Sequence of chain 4.C:
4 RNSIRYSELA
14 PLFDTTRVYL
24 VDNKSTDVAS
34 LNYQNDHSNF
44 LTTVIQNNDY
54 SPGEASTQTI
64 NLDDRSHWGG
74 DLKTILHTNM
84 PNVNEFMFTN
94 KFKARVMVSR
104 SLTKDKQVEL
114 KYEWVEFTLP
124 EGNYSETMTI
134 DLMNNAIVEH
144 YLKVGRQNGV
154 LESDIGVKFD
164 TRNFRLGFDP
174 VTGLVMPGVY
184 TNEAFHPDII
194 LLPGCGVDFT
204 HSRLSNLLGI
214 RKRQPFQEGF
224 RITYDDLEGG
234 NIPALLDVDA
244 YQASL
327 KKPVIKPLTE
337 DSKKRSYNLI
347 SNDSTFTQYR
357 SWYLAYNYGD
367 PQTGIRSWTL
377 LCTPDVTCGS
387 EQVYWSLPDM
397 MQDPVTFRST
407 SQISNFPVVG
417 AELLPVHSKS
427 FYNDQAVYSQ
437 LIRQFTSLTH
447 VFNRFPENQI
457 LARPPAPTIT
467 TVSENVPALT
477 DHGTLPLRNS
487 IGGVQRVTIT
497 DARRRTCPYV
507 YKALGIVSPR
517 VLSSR

A small-molecule ligand and the protein it binds are described below.
Small molecule (SMILES): CC(C)[C@H](NC(=O)[C@@H]1CCCN1C(=O)[C@H](CC(N)=O)NC(=O)[C@H](Cc1ccccc1)NC(=O)[C@@H](N)[C@@H](C)O)C(=O)N[C@@H](Cc1ccc(O)cc1)C(=O)N1CCC[C@H]1C(=O)N[C@@H](Cc1ccc(O)cc1)C(=O)N[C@@H](CC(=O)O)C(=O)N[C@H](C=O)[C@@H](C)O

Binding-site contacts:
Ligand atom CZ contacts residue ARG149 of chain 4.B at 3.8 Å.
Ligand atom CD1 contacts residue PRO180 of chain 4.C at 3.5 Å (hydrophobic).
Ligand atom CG2 contacts residue GLU155 of chain 4.B at 3.7 Å.
Ligand atom CZ contacts residue ASP172 of chain 4.C at 3.6 Å.
Ligand atom CB contacts residue ARG450 of chain 4.B at 3.6 Å.
Ligand atom OH contacts residue MET179 of chain 4.C at 3.4 Å.
Ligand atom CE1 contacts residue THR445 of chain 4.B at 3.3 Å.
Ligand atom CG1 contacts residue ARG450 of chain 4.B at 3.4 Å.
Ligand atom CB contacts residue GLN245 of chain 4.C at 3.8 Å.
Ligand atom OD2 contacts residue LYS339 of chain 4.B at 3.6 Å.
Ligand atom CG contacts residue GLU155 of chain 4.B at 3.8 Å.
Ligand atom O contacts residue HIS446 of chain 4.B at 2.8 Å.
Ligand atom O contacts residue ARG149 of chain 4.B at 2.6 Å (salt-bridge).
Ligand atom CD contacts residue ARG450 of chain 4.B at 2.9 Å.
Ligand atom CA contacts residue LYS339 of chain 4.B at 3.1 Å.
Ligand atom CB contacts residue PRO452 of chain 4.B at 3.9 Å (hydrophobic).
Ligand atom CG contacts residue PRO452 of chain 4.B at 3.5 Å (hydrophobic).
Ligand atom O contacts residue ARG450 of chain 4.B at 3.3 Å (salt-bridge).
Ligand atom CE1 contacts residue ARG149 of chain 4.B at 3.6 Å.
Ligand atom OD1 contacts residue GLU155 of chain 4.B at 3.8 Å.
Ligand atom CZ contacts residue THR445 of chain 4.B at 3.4 Å.
Ligand atom CG contacts residue TYR244 of chain 4.C at 3.4 Å (hydrophobic).
Ligand atom CG contacts residue ARG450 of chain 4.B at 3.5 Å.
Ligand atom CG2 contacts residue LEU145 of chain 4.B at 3.8 Å (hydrophobic).
Ligand atom CG contacts residue LYS339 of chain 4.B at 3.8 Å.
Ligand atom CB contacts residue LYS339 of chain 4.B at 2.9 Å.
Ligand atom OH contacts residue HIS446 of chain 4.B at 3.1 Å (h-bond).
Ligand atom CE2 contacts residue HIS446 of chain 4.B at 3.5 Å.
Ligand atom C contacts residue ARG149 of chain 4.B at 3.8 Å.
Ligand atom CG1 contacts residue PHE451 of chain 4.B at 3.4 Å (hydrophobic).
Ligand atom CG1 contacts residue GLU155 of chain 4.B at 3.8 Å.
Ligand atom ND2 contacts residue GLU155 of chain 4.B at 3.1 Å (salt-bridge).
Ligand atom C contacts residue HIS446 of chain 4.B at 3.4 Å.
Ligand atom OD1 contacts residue LYS339 of chain 4.B at 2.9 Å (salt-bridge).
Ligand atom CE1 contacts residue PRO180 of chain 4.C at 3.2 Å (hydrophobic).
Ligand atom OH contacts residue LEU239 of chain 4.C at 3.9 Å.
Ligand atom CZ contacts residue HIS446 of chain 4.B at 3.7 Å.
Ligand atom OH contacts residue THR445 of chain 4.B at 3.2 Å.
Ligand atom CE2 contacts residue MET179 of chain 4.C at 3.8 Å (hydrophobic).
Ligand atom CA contacts residue GLU155 of chain 4.B at 3.9 Å.

Sequence of chain 4.B:
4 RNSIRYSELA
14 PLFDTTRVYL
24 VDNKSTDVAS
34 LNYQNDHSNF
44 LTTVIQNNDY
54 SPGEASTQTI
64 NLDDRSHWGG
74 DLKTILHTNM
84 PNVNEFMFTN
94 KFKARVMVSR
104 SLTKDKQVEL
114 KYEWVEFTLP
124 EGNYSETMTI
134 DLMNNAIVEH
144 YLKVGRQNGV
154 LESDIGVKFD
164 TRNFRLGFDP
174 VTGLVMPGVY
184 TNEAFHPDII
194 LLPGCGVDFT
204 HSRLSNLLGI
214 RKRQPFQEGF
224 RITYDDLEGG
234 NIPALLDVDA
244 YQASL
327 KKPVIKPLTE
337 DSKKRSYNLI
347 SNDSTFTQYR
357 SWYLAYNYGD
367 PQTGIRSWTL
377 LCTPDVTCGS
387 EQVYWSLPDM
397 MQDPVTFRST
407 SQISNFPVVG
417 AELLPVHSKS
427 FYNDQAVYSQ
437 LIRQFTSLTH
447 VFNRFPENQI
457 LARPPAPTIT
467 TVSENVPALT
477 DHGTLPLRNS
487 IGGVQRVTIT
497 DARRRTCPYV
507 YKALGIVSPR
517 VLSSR